Binding-site contacts:
Ligand atom N1 contacts residue A3 of chain 49.B at 4.3 Å.
Ligand atom C5 contacts residue ARG19 of chain 49.A at 2.9 Å.
Ligand atom O3' contacts residue ARG19 of chain 49.A at 3.6 Å (salt-bridge).
Ligand atom C1' contacts residue ARG19 of chain 49.A at 4.3 Å.
Ligand atom OP2 contacts residue ARG19 of chain 49.A at 2.1 Å (salt-bridge).
Ligand atom O2 contacts residue A1 of chain 49.B at 2.7 Å (h-bond).
Ligand atom OP1 contacts residue LYS18 of chain 49.A at 3.7 Å.
Ligand atom OP1 contacts residue ARG15 of chain 49.A at 2.5 Å.
Ligand atom O2 contacts residue A2 of chain 49.B at 3.7 Å.
Ligand atom C2 contacts residue A1 of chain 49.B at 3.1 Å.
Ligand atom C6 contacts residue ARG19 of chain 49.A at 2.7 Å.
Ligand atom OP2 contacts residue ARG15 of chain 49.A at 2.5 Å.
Ligand atom C4' contacts residue ARG15 of chain 49.A at 3.3 Å.
Ligand atom OP1 contacts residue ARG19 of chain 49.A at 4.1 Å.
Ligand atom O5' contacts residue ARG15 of chain 49.A at 3.6 Å.
Ligand atom C4 contacts residue A3 of chain 49.B at 3.6 Å.
Ligand atom C4 contacts residue A1 of chain 49.B at 3.4 Å.
Ligand atom O4 contacts residue A1 of chain 49.B at 3.0 Å (h-bond).
Ligand atom O5' contacts residue ARG19 of chain 49.A at 2.1 Å (salt-bridge).
Ligand atom O4' contacts residue ARG19 of chain 49.A at 3.9 Å.
Ligand atom C3' contacts residue ARG15 of chain 49.A at 3.8 Å.
Ligand atom C5' contacts residue ARG19 of chain 49.A at 3.2 Å.
Ligand atom C2 contacts residue A2 of chain 49.B at 3.9 Å.
Ligand atom O2 contacts residue A3 of chain 49.B at 3.2 Å.
Ligand atom P contacts residue ARG15 of chain 49.A at 3.1 Å.
Ligand atom C3' contacts residue ARG19 of chain 49.A at 3.4 Å.
Ligand atom P contacts residue ARG19 of chain 49.A at 2.8 Å.
Ligand atom C2 contacts residue A3 of chain 49.B at 3.5 Å.
Ligand atom C4' contacts residue ARG19 of chain 49.A at 3.7 Å.
Ligand atom C4 contacts residue ARG19 of chain 49.A at 3.9 Å.
Ligand atom C2' contacts residue ARG19 of chain 49.A at 3.6 Å.
Ligand atom N3 contacts residue A1 of chain 49.B at 2.7 Å (h-bond).
Ligand atom O3' contacts residue ARG15 of chain 49.A at 3.1 Å (salt-bridge).
Ligand atom O4 contacts residue A3 of chain 49.B at 2.8 Å (h-bond).
Ligand atom N3 contacts residue A2 of chain 49.B at 3.7 Å.
Ligand atom C5' contacts residue ARG15 of chain 49.A at 2.5 Å.
Ligand atom N3 contacts residue A3 of chain 49.B at 2.8 Å (h-bond).
Ligand atom OP2 contacts residue ALA16 of chain 49.A at 4.1 Å.
Ligand atom OP1 contacts residue MET14 of chain 49.A at 3.8 Å.
Ligand atom N1 contacts residue ARG19 of chain 49.A at 3.9 Å.

Sequence of chain 49.A:
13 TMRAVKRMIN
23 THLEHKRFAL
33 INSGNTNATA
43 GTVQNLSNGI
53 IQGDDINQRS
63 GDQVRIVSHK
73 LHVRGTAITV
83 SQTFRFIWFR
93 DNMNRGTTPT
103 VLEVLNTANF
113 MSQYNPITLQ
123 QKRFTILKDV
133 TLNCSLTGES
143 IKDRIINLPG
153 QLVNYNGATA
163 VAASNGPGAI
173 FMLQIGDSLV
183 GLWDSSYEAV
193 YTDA

The protein below binds the small molecule below.
Small molecule (SMILES): O=c1ccn([C@@H]2O[C@H](CO[P](=O)(O)O[C@H]3[C@@H](O)[C@H](n4ccc(=O)[nH]c4=O)O[C@@H]3CO[P](=O)(O)O[C@H]3[C@@H](O)[C@H](n4ccc(=O)[nH]c4=O)O[C@@H]3CO[P](=O)(O)O[C@H]3[C@@H](O)[C@H](n4ccc(=O)[nH]c4=O)O[C@@H]3COP(=O)=O)[C@@H](O)[C@H]2O)c(=O)[nH]1